This small molecule binds to this protein.
Small molecule (SMILES): Cc1cn([C@H]2C[C@H](O[P](=O)(O)OC[C@H]3O[C@@H](n4cnc5c(=O)nc(N)[nH]c54)C[C@@H]3O[P](=O)(O)OC[C@H]3O[C@@H](n4cc(C)c(=O)nc4[SeH])C[C@@H]3O[P](=O)(O)OC[C@H]3O[C@@H](n4ccc(N)nc4=O)C[C@@H]3O[P](=O)(O)OC[C@H]3O[C@@H](n4cnc5c(=O)nc(N)[nH]c54)C[C@@H]3O)[C@@H](CO[P](=O)(O)O[C@H]3C[C@H](n4cnc5c(N)ncnc54)O[C@@H]3CO)O2)c([SeH])nc1=O

Binding-site contacts:
Ligand atom N3 contacts residue A6 of chain 1.A at 2.8 Å (h-bond).
Ligand atom O4' contacts residue ASN16 of chain 1.C at 3.3 Å (h-bond).
Ligand atom O6 contacts residue A4 of chain 1.A at 3.4 Å (h-bond).
Ligand atom C2 contacts residue G3 of chain 1.A at 3.3 Å.
Ligand atom N2 contacts residue G3 of chain 1.A at 3.2 Å (h-bond).
Ligand atom N2 contacts residue ASN45 of chain 1.C at 3.1 Å (h-bond).
Ligand atom O2 contacts residue G3 of chain 1.A at 2.9 Å (h-bond).
Ligand atom N3 contacts residue A4 of chain 1.A at 3.4 Å.
Ligand atom OP1 contacts residue LYS85 of chain 1.C at 3.4 Å.
Ligand atom OP1 contacts residue TRP78 of chain 1.C at 2.8 Å (h-bond).
Ligand atom SE2 contacts residue THR74 of chain 1.C at 3.3 Å.
Ligand atom N3 contacts residue A4 of chain 1.A at 2.9 Å (h-bond).
Ligand atom N2 contacts residue C2 of chain 1.A at 2.9 Å (h-bond).
Ligand atom OP2 contacts residue SER86 of chain 1.C at 3.5 Å (h-bond).
Ligand atom N1 contacts residue A6 of chain 1.A at 3.3 Å.
Ligand atom O6 contacts residue C2 of chain 1.A at 2.9 Å (h-bond).
Ligand atom C4 contacts residue G3 of chain 1.A at 3.3 Å.
Ligand atom O6 contacts residue C5 of chain 1.A at 2.9 Å (h-bond).
Ligand atom O4 contacts residue A4 of chain 1.A at 3.0 Å (h-bond).
Ligand atom O3' contacts residue LYS77 of chain 1.C at 3.5 Å.
Ligand atom OP1 contacts residue LYS77 of chain 1.C at 3.2 Å.
Ligand atom SE2 contacts residue ASN16 of chain 1.C at 3.1 Å.
Ligand atom N3 contacts residue ASN44 of chain 1.C at 3.2 Å (h-bond).
Ligand atom N1 contacts residue C2 of chain 1.A at 2.9 Å (h-bond).
Ligand atom N3 contacts residue G3 of chain 1.A at 2.9 Å (h-bond).
Ligand atom C4' contacts residue ASN16 of chain 1.C at 3.4 Å.
Ligand atom O5' contacts residue ASN45 of chain 1.C at 3.0 Å (h-bond).
Ligand atom OP2 contacts residue THR87 of chain 1.C at 2.9 Å (h-bond).
Ligand atom OP1 contacts residue SER86 of chain 1.C at 2.7 Å (h-bond).
Ligand atom N3 contacts residue G3 of chain 1.A at 3.3 Å (h-bond).
Ligand atom N4 contacts residue G3 of chain 1.A at 2.9 Å (h-bond).
Ligand atom N1 contacts residue C5 of chain 1.A at 2.9 Å (h-bond).
Ligand atom OP1 contacts residue THR43 of chain 1.C at 2.7 Å (h-bond).
Ligand atom O3' contacts residue THR43 of chain 1.C at 3.4 Å.
Ligand atom N3 contacts residue ASN45 of chain 1.C at 3.2 Å (h-bond).
Ligand atom O4' contacts residue ASN45 of chain 1.C at 3.0 Å (h-bond).
Ligand atom C4' contacts residue ASN45 of chain 1.C at 3.2 Å.
Ligand atom O4' contacts residue ASN44 of chain 1.C at 3.2 Å (h-bond).
Ligand atom O4 contacts residue A6 of chain 1.A at 2.8 Å (h-bond).
Ligand atom N2 contacts residue C5 of chain 1.A at 2.9 Å (h-bond).

Sequence of chain 1.C:
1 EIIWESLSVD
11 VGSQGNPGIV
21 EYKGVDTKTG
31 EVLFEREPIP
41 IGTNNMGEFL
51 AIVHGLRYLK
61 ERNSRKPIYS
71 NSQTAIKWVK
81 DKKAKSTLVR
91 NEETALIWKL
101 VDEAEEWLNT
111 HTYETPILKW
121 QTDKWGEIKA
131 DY